This protein binds this small molecule.
Small molecule (SMILES): CC(=O)N1CCC(NCCc2ccccc2)CC1

Sequence of chain 1.A:
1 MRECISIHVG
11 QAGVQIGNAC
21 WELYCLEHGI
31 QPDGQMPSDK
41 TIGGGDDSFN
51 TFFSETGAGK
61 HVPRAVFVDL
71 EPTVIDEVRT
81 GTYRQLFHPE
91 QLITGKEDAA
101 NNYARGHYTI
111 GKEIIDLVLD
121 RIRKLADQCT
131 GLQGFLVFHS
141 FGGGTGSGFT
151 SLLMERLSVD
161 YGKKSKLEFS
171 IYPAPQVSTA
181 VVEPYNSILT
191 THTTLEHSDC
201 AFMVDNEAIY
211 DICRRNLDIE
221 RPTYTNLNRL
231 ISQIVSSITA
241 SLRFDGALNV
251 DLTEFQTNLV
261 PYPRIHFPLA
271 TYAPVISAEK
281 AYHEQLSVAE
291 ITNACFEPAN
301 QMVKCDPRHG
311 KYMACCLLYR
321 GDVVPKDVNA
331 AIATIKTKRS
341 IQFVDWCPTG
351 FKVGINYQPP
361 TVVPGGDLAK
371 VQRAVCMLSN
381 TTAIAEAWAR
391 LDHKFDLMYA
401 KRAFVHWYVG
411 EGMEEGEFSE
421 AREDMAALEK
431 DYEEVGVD

Sequence of chain 1.B:
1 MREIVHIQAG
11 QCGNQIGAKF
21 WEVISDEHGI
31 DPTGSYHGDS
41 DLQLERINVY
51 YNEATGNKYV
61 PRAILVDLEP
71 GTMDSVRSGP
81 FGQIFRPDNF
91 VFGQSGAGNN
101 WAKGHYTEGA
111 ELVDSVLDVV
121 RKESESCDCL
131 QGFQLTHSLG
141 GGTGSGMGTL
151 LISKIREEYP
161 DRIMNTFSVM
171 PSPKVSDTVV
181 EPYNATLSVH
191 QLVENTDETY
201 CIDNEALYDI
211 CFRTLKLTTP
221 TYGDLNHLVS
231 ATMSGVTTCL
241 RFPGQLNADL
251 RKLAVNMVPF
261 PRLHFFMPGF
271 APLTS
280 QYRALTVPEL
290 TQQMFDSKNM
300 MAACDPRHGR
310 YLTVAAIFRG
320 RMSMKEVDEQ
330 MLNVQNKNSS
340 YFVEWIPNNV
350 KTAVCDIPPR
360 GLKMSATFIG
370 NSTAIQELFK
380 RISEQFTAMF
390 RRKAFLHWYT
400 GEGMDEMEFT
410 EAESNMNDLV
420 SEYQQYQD

Binding-site contacts:
Ligand atom C8 contacts residue ASP197 of chain 1.B at 2.9 Å.
Ligand atom C11 contacts residue GLU194 of chain 1.B at 3.4 Å.
Ligand atom C1 contacts residue PHE133 of chain 1.B at 3.9 Å (hydrophobic).
Ligand atom C10 contacts residue ASP197 of chain 1.B at 3.3 Å.
Ligand atom O1 contacts residue PRO261 of chain 1.B at 3.0 Å (h-bond).
Ligand atom C7 contacts residue ARG156 of chain 1.B at 3.6 Å.
Ligand atom C5 contacts residue ARG156 of chain 1.B at 3.3 Å.
Ligand atom C14 contacts residue PRO261 of chain 1.B at 3.9 Å (hydrophobic).
Ligand atom C3 contacts residue ASN195 of chain 1.B at 3.9 Å.
Ligand atom C4 contacts residue MET164 of chain 1.B at 3.5 Å (hydrophobic).
Ligand atom C2 contacts residue ARG156 of chain 1.B at 3.9 Å.
Ligand atom N1 contacts residue ARG162 of chain 1.B at 4.0 Å.
Ligand atom C8 contacts residue ASN195 of chain 1.B at 3.7 Å.
Ligand atom C4 contacts residue ARG156 of chain 1.B at 3.3 Å.
Ligand atom C5 contacts residue ILE152 of chain 1.B at 3.4 Å (hydrophobic).
Ligand atom C13 contacts residue ASP197 of chain 1.B at 3.6 Å.
Ligand atom C10 contacts residue ASN195 of chain 1.B at 3.7 Å.
Ligand atom C3 contacts residue ARG156 of chain 1.B at 3.4 Å.
Ligand atom C2 contacts residue TYR159 of chain 1.B at 3.3 Å (hydrophobic).
Ligand atom C2 contacts residue ARG162 of chain 1.B at 3.6 Å.
Ligand atom C1 contacts residue ARG156 of chain 1.B at 3.6 Å.
Ligand atom N1 contacts residue ASP197 of chain 1.B at 3.0 Å (salt-bridge).
Ligand atom C3 contacts residue MET164 of chain 1.B at 3.9 Å (hydrophobic).
Ligand atom C10 contacts residue THR196 of chain 1.B at 3.1 Å.
Ligand atom C6 contacts residue ARG156 of chain 1.B at 3.4 Å.
Ligand atom C5 contacts residue MET164 of chain 1.B at 3.2 Å (hydrophobic).
Ligand atom C8 contacts residue ARG162 of chain 1.B at 3.6 Å.
Ligand atom O1 contacts residue THR196 of chain 1.B at 3.6 Å (h-bond).
Ligand atom C6 contacts residue MET164 of chain 1.B at 3.1 Å (hydrophobic).
Ligand atom C1 contacts residue TYR159 of chain 1.B at 3.3 Å (hydrophobic).
Ligand atom C15 contacts residue PRO261 of chain 1.B at 3.2 Å (hydrophobic).
Ligand atom O1 contacts residue HIS264 of chain 1.B at 3.8 Å.
Ligand atom C7 contacts residue ARG162 of chain 1.B at 4.0 Å.
Ligand atom C7 contacts residue ASN195 of chain 1.B at 3.8 Å.
Ligand atom C6 contacts residue ILE155 of chain 1.B at 3.6 Å (hydrophobic).
Ligand atom C9 contacts residue ARG156 of chain 1.B at 3.9 Å.
Ligand atom C4 contacts residue ASN195 of chain 1.B at 3.2 Å.
Ligand atom C9 contacts residue ASP197 of chain 1.B at 3.5 Å.
Ligand atom C11 contacts residue THR196 of chain 1.B at 3.2 Å.
Ligand atom C12 contacts residue ARG156 of chain 1.B at 3.9 Å.